The protein below binds the small molecule below.
Small molecule (SMILES): Cc1ncc(COP(=O)(O)O)c(/C=N/[C@@H](C)C(=O)O)c1O

Sequence of chain 2.B:
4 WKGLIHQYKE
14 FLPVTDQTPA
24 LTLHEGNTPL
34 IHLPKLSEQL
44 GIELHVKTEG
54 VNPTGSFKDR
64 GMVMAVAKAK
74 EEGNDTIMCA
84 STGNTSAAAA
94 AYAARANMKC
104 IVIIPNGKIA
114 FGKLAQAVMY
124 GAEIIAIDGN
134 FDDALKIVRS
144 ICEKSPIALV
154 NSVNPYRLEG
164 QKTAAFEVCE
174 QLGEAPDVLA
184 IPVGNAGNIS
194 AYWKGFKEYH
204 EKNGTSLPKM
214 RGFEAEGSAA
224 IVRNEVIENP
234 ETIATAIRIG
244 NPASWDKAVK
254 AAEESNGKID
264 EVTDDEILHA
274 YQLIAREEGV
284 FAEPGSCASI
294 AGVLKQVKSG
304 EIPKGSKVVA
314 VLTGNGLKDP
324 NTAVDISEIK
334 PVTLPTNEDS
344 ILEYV

Binding-site contacts:
Ligand atom O contacts residue SER84 of chain 2.B at 3.1 Å (h-bond).
Ligand atom C contacts residue THR85 of chain 2.B at 3.1 Å.
Ligand atom C contacts residue PO41 of chain 2.D at 3.5 Å.
Ligand atom OXT contacts residue THR85 of chain 2.B at 3.0 Å (h-bond).
Ligand atom C contacts residue SER84 of chain 2.B at 3.5 Å.
Ligand atom O3P contacts residue ASN188 of chain 2.B at 3.4 Å (h-bond).
Ligand atom O3P contacts residue VAL186 of chain 2.B at 3.5 Å.
Ligand atom C2A contacts residue GLU286 of chain 2.B at 3.2 Å.
Ligand atom OXT contacts residue THR88 of chain 2.B at 3.2 Å (h-bond).
Ligand atom O2P contacts residue ALA189 of chain 2.B at 3.5 Å (h-bond).
Ligand atom O3 contacts residue ASN87 of chain 2.B at 2.7 Å (h-bond).
Ligand atom O contacts residue ASN87 of chain 2.B at 3.1 Å (h-bond).
Ligand atom C4A contacts residue LYS61 of chain 2.B at 3.3 Å.
Ligand atom C2A contacts residue THR316 of chain 2.B at 3.3 Å.
Ligand atom N contacts residue THR85 of chain 2.B at 3.5 Å (h-bond).
Ligand atom CA contacts residue LYS61 of chain 2.B at 3.2 Å.
Ligand atom CA contacts residue THR88 of chain 2.B at 3.5 Å.
Ligand atom O3P contacts residue GLY187 of chain 2.B at 2.7 Å (h-bond).
Ligand atom O3 contacts residue ALA239 of chain 2.B at 3.5 Å.
Ligand atom O1P contacts residue ASN191 of chain 2.B at 2.8 Å (h-bond).
Ligand atom CB contacts residue PO41 of chain 2.D at 3.2 Å.
Ligand atom C5A contacts residue GLY187 of chain 2.B at 3.5 Å.
Ligand atom C2A contacts residue ASN87 of chain 2.B at 3.2 Å.
Ligand atom C6 contacts residue THR316 of chain 2.B at 3.4 Å.
Ligand atom OXT contacts residue PO41 of chain 2.D at 3.0 Å (h-bond).
Ligand atom C contacts residue THR88 of chain 2.B at 3.1 Å.
Ligand atom N1 contacts residue THR316 of chain 2.B at 2.6 Å (h-bond).
Ligand atom OXT contacts residue SER84 of chain 2.B at 3.0 Å (h-bond).
Ligand atom CA contacts residue PO41 of chain 2.D at 3.4 Å.
Ligand atom O1P contacts residue GLY190 of chain 2.B at 3.3 Å (h-bond).
Ligand atom O contacts residue THR88 of chain 2.B at 2.9 Å (h-bond).
Ligand atom O4P contacts residue PHE60 of chain 2.B at 3.5 Å.
Ligand atom O2P contacts residue ASN188 of chain 2.B at 2.7 Å (h-bond).
Ligand atom O3P contacts residue ALA189 of chain 2.B at 2.8 Å (h-bond).
Ligand atom C3 contacts residue ALA239 of chain 2.B at 3.5 Å (hydrophobic).
Ligand atom CB contacts residue ILE242 of chain 2.B at 3.3 Å (hydrophobic).
Ligand atom O contacts residue THR85 of chain 2.B at 3.1 Å (h-bond).
Ligand atom C2 contacts residue THR316 of chain 2.B at 3.3 Å.
Ligand atom N contacts residue LYS61 of chain 2.B at 3.2 Å.
Ligand atom P10 contacts residue ALA189 of chain 2.B at 3.5 Å.